Binding-site contacts:
Ligand atom O41 contacts residue TYR120 of chain 1.A at 2.9 Å (h-bond).
Ligand atom O1B contacts residue ALA401 of chain 1.B at 3.1 Å.
Ligand atom O1A contacts residue ASP452 of chain 1.B at 2.8 Å (salt-bridge).
Ligand atom C35 contacts residue GLY400 of chain 1.B at 3.3 Å.
Ligand atom O2' contacts residue ALA263 of chain 1.B at 3.1 Å (h-bond).
Ligand atom O3B contacts residue ASN479 of chain 1.B at 3.1 Å (h-bond).
Ligand atom PB contacts residue MG1 of chain 1.K at 3.2 Å.
Ligand atom O3B contacts residue GLY481 of chain 1.B at 3.0 Å (h-bond).
Ligand atom O1A contacts residue MG1 of chain 1.K at 2.1 Å.
Ligand atom N11 contacts residue GLU56 of chain 1.A at 2.5 Å (salt-bridge).
Ligand atom O2' contacts residue THR265 of chain 1.B at 3.4 Å (h-bond).
Ligand atom C94 contacts residue ARG408 of chain 1.B at 3.3 Å.
Ligand atom O2' contacts residue ALA264 of chain 1.B at 3.1 Å.
Ligand atom O13 contacts residue ARG408 of chain 1.B at 2.7 Å (salt-bridge).
Ligand atom C30 contacts residue ARG408 of chain 1.B at 3.2 Å.
Ligand atom O43 contacts residue ARG555 of chain 1.B at 3.0 Å (salt-bridge).
Ligand atom N41 contacts residue GLY426 of chain 1.B at 2.8 Å (h-bond).
Ligand atom O53 contacts residue ARG555 of chain 1.B at 3.0 Å (salt-bridge).
Ligand atom O2A contacts residue GLY400 of chain 1.B at 3.3 Å.
Ligand atom O2' contacts residue ARG266 of chain 1.B at 3.2 Å (salt-bridge).
Ligand atom O1A contacts residue SER453 of chain 1.B at 3.0 Å (h-bond).
Ligand atom O1A contacts residue GLY481 of chain 1.B at 3.2 Å (h-bond).
Ligand atom O3B contacts residue TYR483 of chain 1.B at 3.1 Å (h-bond).
Ligand atom O2B contacts residue TYR377 of chain 1.B at 2.7 Å (h-bond).
Ligand atom O1B contacts residue ASN402 of chain 1.B at 2.8 Å (h-bond).
Ligand atom O3B contacts residue MG1 of chain 1.K at 2.0 Å.
Ligand atom O71 contacts residue ARG555 of chain 1.B at 3.0 Å (salt-bridge).
Ligand atom O81 contacts residue ALA267 of chain 1.B at 2.9 Å (h-bond).
Ligand atom O2B contacts residue ALA403 of chain 1.B at 3.1 Å (h-bond).
Ligand atom O30 contacts residue ARG408 of chain 1.B at 3.0 Å (salt-bridge).
Ligand atom N31 contacts residue MET428 of chain 1.B at 3.3 Å (h-bond).
Ligand atom O41 contacts residue GLU121 of chain 1.A at 3.4 Å (salt-bridge).
Ligand atom O3A contacts residue ALA401 of chain 1.B at 3.2 Å (h-bond).
Ligand atom C22 contacts residue ASN358 of chain 1.B at 3.4 Å.
Ligand atom O81 contacts residue ARG266 of chain 1.B at 3.3 Å (salt-bridge).
Ligand atom C2' contacts residue ALA263 of chain 1.B at 3.3 Å (hydrophobic).
Ligand atom C33 contacts residue LEU286 of chain 1.B at 3.1 Å (hydrophobic).
Ligand atom O2A contacts residue ALA454 of chain 1.B at 3.0 Å (h-bond).
Ligand atom C61 contacts residue GLU56 of chain 1.A at 3.2 Å.
Ligand atom PA contacts residue MG1 of chain 1.K at 3.3 Å.

Sequence of chain 1.A:
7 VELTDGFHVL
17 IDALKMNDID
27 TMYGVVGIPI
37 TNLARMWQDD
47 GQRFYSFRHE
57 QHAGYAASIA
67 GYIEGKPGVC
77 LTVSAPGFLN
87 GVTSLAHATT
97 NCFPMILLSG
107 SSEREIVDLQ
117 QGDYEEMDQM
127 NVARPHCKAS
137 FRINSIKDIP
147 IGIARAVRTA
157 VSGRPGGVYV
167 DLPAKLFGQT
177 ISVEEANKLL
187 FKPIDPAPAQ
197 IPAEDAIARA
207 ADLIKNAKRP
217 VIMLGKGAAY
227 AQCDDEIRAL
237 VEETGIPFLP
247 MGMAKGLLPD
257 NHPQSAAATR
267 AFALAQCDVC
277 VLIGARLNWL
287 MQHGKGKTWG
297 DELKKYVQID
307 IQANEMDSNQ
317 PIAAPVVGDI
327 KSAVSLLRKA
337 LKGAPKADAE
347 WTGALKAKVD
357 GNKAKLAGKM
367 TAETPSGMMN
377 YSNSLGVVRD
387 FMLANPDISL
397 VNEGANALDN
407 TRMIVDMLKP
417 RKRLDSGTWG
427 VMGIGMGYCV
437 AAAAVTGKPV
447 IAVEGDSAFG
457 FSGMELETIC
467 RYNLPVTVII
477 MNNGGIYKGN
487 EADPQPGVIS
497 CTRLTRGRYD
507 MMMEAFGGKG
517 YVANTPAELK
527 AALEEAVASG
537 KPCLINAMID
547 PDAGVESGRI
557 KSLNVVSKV

Sequence of chain 1.B:
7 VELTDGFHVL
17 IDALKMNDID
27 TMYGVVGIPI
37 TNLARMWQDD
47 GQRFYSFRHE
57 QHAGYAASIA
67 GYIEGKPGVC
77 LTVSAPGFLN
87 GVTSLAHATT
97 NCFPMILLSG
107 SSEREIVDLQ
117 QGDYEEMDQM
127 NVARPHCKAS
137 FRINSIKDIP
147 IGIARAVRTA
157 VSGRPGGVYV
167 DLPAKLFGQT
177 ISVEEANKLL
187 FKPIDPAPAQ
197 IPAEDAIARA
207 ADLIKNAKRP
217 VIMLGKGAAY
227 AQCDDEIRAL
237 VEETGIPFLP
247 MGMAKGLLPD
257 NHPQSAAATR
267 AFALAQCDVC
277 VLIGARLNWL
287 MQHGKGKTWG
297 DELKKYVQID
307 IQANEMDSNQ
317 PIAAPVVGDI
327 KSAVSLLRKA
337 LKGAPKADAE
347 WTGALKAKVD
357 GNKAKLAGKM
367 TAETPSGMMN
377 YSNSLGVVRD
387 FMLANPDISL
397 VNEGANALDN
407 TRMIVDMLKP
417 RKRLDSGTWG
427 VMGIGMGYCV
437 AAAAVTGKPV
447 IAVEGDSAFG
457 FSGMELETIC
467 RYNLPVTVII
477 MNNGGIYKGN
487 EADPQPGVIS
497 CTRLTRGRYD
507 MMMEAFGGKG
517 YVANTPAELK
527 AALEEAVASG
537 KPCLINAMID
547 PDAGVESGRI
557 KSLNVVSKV

This protein binds this small molecule.
Small molecule (SMILES): Cc1ncc(C[n+]2c([C@H](O)SCCNC(=O)CCNC(=O)[C@H](O)C(C)(C)CO[P](=O)(O)O[P](=O)(O)OC[C@H]3O[C@@H](n4cnc5c(N)ncnc54)[C@H](O)[C@@H]3OP(=O)(O)O)sc(CCO[P](=O)(O)OP(=O)(O)O)c2C)c(N)n1